Binding-site contacts:
Ligand atom C7 contacts residue LEU215 of chain 1.N at 4.4 Å (hydrophobic).
Ligand atom O7 contacts residue ALA53 of chain 1.N at 3.8 Å.
Ligand atom C5 contacts residue ASN54 of chain 1.N at 3.7 Å.
Ligand atom O5 contacts residue ASN54 of chain 1.N at 2.5 Å (h-bond).
Ligand atom C8 contacts residue HIS52 of chain 1.N at 3.7 Å.
Ligand atom C6 contacts residue THR57 of chain 1.N at 4.4 Å.
Ligand atom O6 contacts residue GLY214 of chain 1.N at 4.3 Å.
Ligand atom C1 contacts residue GLU194 of chain 1.N at 4.2 Å.
Ligand atom N2 contacts residue ASN54 of chain 1.N at 2.8 Å (h-bond).
Ligand atom O5 contacts residue THR57 of chain 1.N at 4.1 Å.
Ligand atom C8 contacts residue ARG193 of chain 1.N at 4.2 Å.
Ligand atom O7 contacts residue HIS52 of chain 1.N at 2.5 Å (h-bond).
Ligand atom C8 contacts residue GLU194 of chain 1.N at 3.6 Å.
Ligand atom C2 contacts residue ASN54 of chain 1.N at 2.5 Å.
Ligand atom C1 contacts residue ASN54 of chain 1.N at 1.4 Å.
Ligand atom C8 contacts residue LEU215 of chain 1.N at 3.4 Å (hydrophobic).
Ligand atom C2 contacts residue GLU194 of chain 1.N at 3.8 Å.
Ligand atom C7 contacts residue ASN54 of chain 1.N at 3.2 Å.
Ligand atom C4 contacts residue ASN54 of chain 1.N at 4.3 Å.
Ligand atom C7 contacts residue HIS52 of chain 1.N at 3.4 Å.
Ligand atom O6 contacts residue THR57 of chain 1.N at 4.4 Å.
Ligand atom C1 contacts residue THR56 of chain 1.N at 4.3 Å.
Ligand atom O3 contacts residue GLU194 of chain 1.N at 3.8 Å.
Ligand atom C7 contacts residue GLU194 of chain 1.N at 3.9 Å.
Ligand atom N2 contacts residue GLU194 of chain 1.N at 3.2 Å (salt-bridge).
Ligand atom C3 contacts residue GLU194 of chain 1.N at 3.4 Å.
Ligand atom O5 contacts residue THR56 of chain 1.N at 4.2 Å.
Ligand atom O7 contacts residue ASN54 of chain 1.N at 2.9 Å (h-bond).
Ligand atom C3 contacts residue ASN54 of chain 1.N at 3.8 Å.
Ligand atom C5 contacts residue THR56 of chain 1.N at 4.1 Å.

Sequence of chain 1.N:
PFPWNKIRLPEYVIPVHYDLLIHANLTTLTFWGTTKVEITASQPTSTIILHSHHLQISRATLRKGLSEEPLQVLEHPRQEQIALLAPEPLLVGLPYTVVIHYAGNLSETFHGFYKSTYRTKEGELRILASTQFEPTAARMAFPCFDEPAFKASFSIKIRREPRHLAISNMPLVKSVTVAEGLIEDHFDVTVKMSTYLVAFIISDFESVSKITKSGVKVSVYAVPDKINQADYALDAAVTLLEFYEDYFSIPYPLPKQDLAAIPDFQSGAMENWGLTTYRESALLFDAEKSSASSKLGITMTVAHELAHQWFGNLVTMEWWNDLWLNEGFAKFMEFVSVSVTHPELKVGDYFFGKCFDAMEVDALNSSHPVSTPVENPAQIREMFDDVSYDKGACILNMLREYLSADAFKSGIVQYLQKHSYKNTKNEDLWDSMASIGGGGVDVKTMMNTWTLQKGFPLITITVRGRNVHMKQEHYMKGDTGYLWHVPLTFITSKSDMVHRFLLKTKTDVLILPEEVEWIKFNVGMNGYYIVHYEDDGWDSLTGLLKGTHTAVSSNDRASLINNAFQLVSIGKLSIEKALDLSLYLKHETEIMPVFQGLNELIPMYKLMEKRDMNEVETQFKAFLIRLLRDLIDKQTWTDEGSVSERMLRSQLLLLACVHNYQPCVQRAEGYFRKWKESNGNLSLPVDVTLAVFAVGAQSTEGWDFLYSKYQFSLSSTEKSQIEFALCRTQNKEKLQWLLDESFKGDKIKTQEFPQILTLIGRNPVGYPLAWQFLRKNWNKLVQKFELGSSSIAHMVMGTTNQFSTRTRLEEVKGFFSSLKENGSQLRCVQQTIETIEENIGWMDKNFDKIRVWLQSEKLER

This protein binds this small molecule.
Small molecule (SMILES): CC(=O)N[C@H]1[C@H](O[C@H]2[C@H](O)[C@@H](NC(C)=O)CO[C@@H]2CO)O[C@H](CO)[C@@H](O[C@@H]2O[C@H](CO)[C@@H](O)[C@H](O)[C@@H]2O)[C@@H]1O